Binding-site contacts:
Ligand atom OAA contacts residue GLY65 of chain 1.A at 3.9 Å.
Ligand atom OAC contacts residue SER177 of chain 1.A at 3.7 Å.
Ligand atom CAL contacts residue THR86 of chain 1.A at 3.9 Å.
Ligand atom OAG contacts residue SER177 of chain 1.A at 2.9 Å (h-bond).
Ligand atom OAE contacts residue ILE12 of chain 1.A at 3.5 Å.
Ligand atom CAL contacts residue THR66 of chain 1.A at 3.6 Å.
Ligand atom PAP contacts residue GLY176 of chain 1.A at 4.0 Å.
Ligand atom CAL contacts residue ARG14 of chain 1.A at 3.7 Å.
Ligand atom OAA contacts residue LYS126 of chain 1.A at 2.8 Å (salt-bridge).
Ligand atom OAF contacts residue ARG14 of chain 1.A at 2.7 Å (salt-bridge).
Ligand atom CAN contacts residue ARG14 of chain 1.A at 3.5 Å.
Ligand atom OAH contacts residue SER177 of chain 1.A at 3.8 Å.
Ligand atom OAD contacts residue ARG14 of chain 1.A at 3.1 Å (salt-bridge).
Ligand atom OAA contacts residue THR86 of chain 1.A at 3.1 Å.
Ligand atom PAP contacts residue SER177 of chain 1.A at 3.8 Å.
Ligand atom CAO contacts residue LYS126 of chain 1.A at 3.6 Å.
Ligand atom OAH contacts residue GLY156 of chain 1.A at 3.6 Å.
Ligand atom OAA contacts residue PRO87 of chain 1.A at 3.4 Å (h-bond).
Ligand atom CAI contacts residue PHE128 of chain 1.A at 3.3 Å (hydrophobic).
Ligand atom OAE contacts residue ARG14 of chain 1.A at 2.8 Å (salt-bridge).
Ligand atom CAL contacts residue PRO87 of chain 1.A at 3.9 Å (hydrophobic).
Ligand atom OAA contacts residue THR66 of chain 1.A at 3.0 Å (h-bond).
Ligand atom CAO contacts residue ARG14 of chain 1.A at 3.4 Å.
Ligand atom OAG contacts residue GLY176 of chain 1.A at 3.4 Å.
Ligand atom OAK contacts residue VAL154 of chain 1.A at 3.6 Å.
Ligand atom OAF contacts residue THR66 of chain 1.A at 2.9 Å (h-bond).
Ligand atom OAE contacts residue LYS126 of chain 1.A at 3.9 Å.
Ligand atom CAO contacts residue VAL154 of chain 1.A at 3.7 Å (hydrophobic).
Ligand atom CAM contacts residue THR86 of chain 1.A at 3.8 Å.
Ligand atom OAF contacts residue LYS126 of chain 1.A at 3.5 Å (salt-bridge).
Ligand atom CAJ contacts residue LYS126 of chain 1.A at 2.5 Å.
Ligand atom CAJ contacts residue PHE128 of chain 1.A at 3.6 Å (hydrophobic).
Ligand atom CAJ contacts residue ARG14 of chain 1.A at 3.6 Å.
Ligand atom OAH contacts residue GLY155 of chain 1.A at 3.6 Å.
Ligand atom CAO contacts residue PHE128 of chain 1.A at 4.0 Å (hydrophobic).
Ligand atom OAC contacts residue GLY176 of chain 1.A at 3.1 Å (h-bond).
Ligand atom CAL contacts residue LYS126 of chain 1.A at 2.4 Å.
Ligand atom CAN contacts residue PHE128 of chain 1.A at 3.7 Å (hydrophobic).
Ligand atom OAA contacts residue VAL85 of chain 1.A at 3.5 Å.
Ligand atom CAM contacts residue LYS126 of chain 1.A at 1.3 Å.

A small-molecule ligand and the protein it binds are described below.
Small molecule (SMILES): O=C(O)C(=O)C[C@@H](O)[C@H](O)COP(=O)(O)O

Sequence of chain 3.A:
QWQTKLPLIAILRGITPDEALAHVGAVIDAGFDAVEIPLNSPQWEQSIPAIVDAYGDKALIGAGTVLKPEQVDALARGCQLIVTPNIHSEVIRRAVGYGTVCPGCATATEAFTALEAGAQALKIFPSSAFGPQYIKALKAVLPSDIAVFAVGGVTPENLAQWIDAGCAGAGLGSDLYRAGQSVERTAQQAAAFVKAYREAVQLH

Sequence of chain 1.A:
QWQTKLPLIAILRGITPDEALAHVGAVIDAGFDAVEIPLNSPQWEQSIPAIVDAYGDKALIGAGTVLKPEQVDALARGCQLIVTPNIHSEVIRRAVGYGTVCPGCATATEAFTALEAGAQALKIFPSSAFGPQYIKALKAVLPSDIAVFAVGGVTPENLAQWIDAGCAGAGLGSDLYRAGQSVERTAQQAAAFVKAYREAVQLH